Sequence of chain 1.A:
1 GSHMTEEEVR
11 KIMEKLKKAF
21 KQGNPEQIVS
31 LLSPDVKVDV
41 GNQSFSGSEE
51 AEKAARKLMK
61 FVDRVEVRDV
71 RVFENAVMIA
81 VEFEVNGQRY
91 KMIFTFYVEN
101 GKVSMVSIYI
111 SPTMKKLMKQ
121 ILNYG

A small-molecule ligand and the protein it binds are described below.
Small molecule (SMILES): COCCO

Binding-site contacts:
Ligand atom O1 contacts residue GLN120 of chain 1.A at 3.9 Å.
Ligand atom O1 contacts residue ILE121 of chain 1.A at 4.0 Å.
Ligand atom C2 contacts residue LEU117 of chain 1.A at 3.8 Å (hydrophobic).
Ligand atom C3 contacts residue MXE1 of chain 1.F at 3.3 Å.
Ligand atom O2 contacts residue PHE61 of chain 1.A at 4.1 Å.
Ligand atom O2 contacts residue ASN86 of chain 1.A at 3.9 Å.
Ligand atom C2 contacts residue PHE61 of chain 1.A at 3.8 Å (hydrophobic).
Ligand atom C1 contacts residue PHE61 of chain 1.A at 3.8 Å (hydrophobic).
Ligand atom C3 contacts residue GLN120 of chain 1.A at 3.3 Å.
Ligand atom C3 contacts residue ASN86 of chain 1.A at 4.1 Å.
Ligand atom C3 contacts residue LEU117 of chain 1.A at 3.8 Å (hydrophobic).
Ligand atom C2 contacts residue ILE121 of chain 1.A at 4.3 Å (hydrophobic).
Ligand atom O1 contacts residue PHE61 of chain 1.A at 3.3 Å.
Ligand atom O2 contacts residue LEU117 of chain 1.A at 4.0 Å.
Ligand atom O2 contacts residue GLN120 of chain 1.A at 3.8 Å.
Ligand atom O2 contacts residue MXE1 of chain 1.F at 4.0 Å.
Ligand atom C2 contacts residue GLN120 of chain 1.A at 3.3 Å.
Ligand atom C1 contacts residue GLN120 of chain 1.A at 3.4 Å.